Binding-site contacts:
Ligand atom O4 contacts residue GLU221 of chain 1.A at 2.7 Å (salt-bridge).
Ligand atom O4 contacts residue PHE132 of chain 1.A at 3.5 Å.
Ligand atom O6 contacts residue ALA85 of chain 1.A at 3.6 Å.
Ligand atom C6 contacts residue PHE132 of chain 1.A at 3.5 Å (hydrophobic).
Ligand atom O2 contacts residue ASP136 of chain 1.A at 2.6 Å (salt-bridge).
Ligand atom C1 contacts residue PHE132 of chain 1.A at 3.5 Å (hydrophobic).
Ligand atom C6 contacts residue GLU221 of chain 1.A at 3.9 Å.
Ligand atom C3 contacts residue SER137 of chain 1.A at 4.0 Å.
Ligand atom O6 contacts residue ASP86 of chain 1.A at 2.8 Å (salt-bridge).
Ligand atom C4 contacts residue GLY106 of chain 1.A at 3.6 Å.
Ligand atom C4 contacts residue ASP86 of chain 1.A at 3.4 Å.
Ligand atom C6 contacts residue ALA85 of chain 1.A at 4.0 Å (hydrophobic).
Ligand atom O3 contacts residue GLY106 of chain 1.A at 2.8 Å (h-bond).
Ligand atom C6 contacts residue ASP136 of chain 1.A at 3.9 Å.
Ligand atom O1 contacts residue PHE132 of chain 1.A at 4.0 Å.
Ligand atom O6 contacts residue GLY220 of chain 1.A at 3.1 Å (h-bond).
Ligand atom O2 contacts residue SER137 of chain 1.A at 3.1 Å (h-bond).
Ligand atom C1 contacts residue GLN222 of chain 1.A at 3.8 Å.
Ligand atom O1 contacts residue GLU221 of chain 1.A at 4.0 Å.
Ligand atom C4 contacts residue GLY105 of chain 1.A at 3.8 Å.
Ligand atom C4 contacts residue GLU221 of chain 1.A at 3.5 Å.
Ligand atom O5 contacts residue GLY220 of chain 1.A at 4.0 Å.
Ligand atom O4 contacts residue ASN138 of chain 1.A at 3.1 Å (h-bond).
Ligand atom O4 contacts residue GLY105 of chain 1.A at 4.0 Å.
Ligand atom C3 contacts residue GLU221 of chain 1.A at 3.9 Å.
Ligand atom O3 contacts residue GLY105 of chain 1.A at 3.4 Å.
Ligand atom C6 contacts residue GLN222 of chain 1.A at 3.5 Å.
Ligand atom C5 contacts residue PHE132 of chain 1.A at 3.7 Å (hydrophobic).
Ligand atom O6 contacts residue GLN222 of chain 1.A at 3.1 Å (h-bond).
Ligand atom C3 contacts residue GLY106 of chain 1.A at 3.8 Å.
Ligand atom C6 contacts residue ASP86 of chain 1.A at 3.6 Å.
Ligand atom C2 contacts residue SER137 of chain 1.A at 4.0 Å.
Ligand atom C2 contacts residue ASP136 of chain 1.A at 3.9 Å.
Ligand atom O1 contacts residue GLN222 of chain 1.A at 2.6 Å (h-bond).
Ligand atom O6 contacts residue GLU221 of chain 1.A at 3.1 Å (salt-bridge).
Ligand atom O4 contacts residue ASP86 of chain 1.A at 2.5 Å (salt-bridge).
Ligand atom O5 contacts residue GLU221 of chain 1.A at 3.2 Å (salt-bridge).
Ligand atom O3 contacts residue SER137 of chain 1.A at 3.5 Å.
Ligand atom C5 contacts residue GLU221 of chain 1.A at 3.4 Å.
Ligand atom O4 contacts residue GLY106 of chain 1.A at 3.2 Å (h-bond).

Sequence of chain 1.A:
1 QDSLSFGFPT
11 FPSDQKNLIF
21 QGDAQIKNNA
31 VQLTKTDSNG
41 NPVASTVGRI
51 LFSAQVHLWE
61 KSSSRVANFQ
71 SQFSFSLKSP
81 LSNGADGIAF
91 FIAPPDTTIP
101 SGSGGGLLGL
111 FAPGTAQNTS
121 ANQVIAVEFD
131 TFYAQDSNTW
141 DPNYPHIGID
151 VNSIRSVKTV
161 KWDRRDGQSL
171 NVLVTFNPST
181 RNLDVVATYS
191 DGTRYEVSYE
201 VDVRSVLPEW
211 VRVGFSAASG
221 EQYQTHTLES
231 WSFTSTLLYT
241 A

A small-molecule ligand and the protein it binds are described below.
Small molecule (SMILES): OC[C@H]1O[C@](O)(CO)[C@@H](O[C@H]2O[C@H](CO)[C@@H](O)[C@H](O)[C@H]2O)[C@@H]1O